Binding-site contacts:
Ligand atom O4 contacts residue PHE65 of chain 1.L at 3.3 Å.
Ligand atom O7 contacts residue ASN254 of chain 1.E at 4.0 Å.
Ligand atom C1 contacts residue ASN254 of chain 1.E at 1.5 Å.
Ligand atom C3 contacts residue PHE65 of chain 1.L at 4.1 Å (hydrophobic).
Ligand atom C8 contacts residue TYR69 of chain 1.L at 4.1 Å (hydrophobic).
Ligand atom O6 contacts residue GLN64 of chain 1.L at 3.0 Å (h-bond).
Ligand atom C2 contacts residue TYR28 of chain 1.L at 3.6 Å (hydrophobic).
Ligand atom C7 contacts residue TYR28 of chain 1.L at 3.6 Å (hydrophobic).
Ligand atom O6 contacts residue HIS30 of chain 1.L at 2.9 Å (h-bond).
Ligand atom C5 contacts residue ASN254 of chain 1.E at 3.8 Å.
Ligand atom O3 contacts residue TYR28 of chain 1.L at 4.1 Å.
Ligand atom O6 contacts residue GLY66 of chain 1.L at 4.0 Å.
Ligand atom C6 contacts residue HIS30 of chain 1.L at 4.0 Å.
Ligand atom N2 contacts residue ASN254 of chain 1.E at 3.0 Å (h-bond).
Ligand atom C6 contacts residue GLY107 of chain 1.K at 3.6 Å.
Ligand atom C5 contacts residue GLY29 of chain 1.L at 4.2 Å.
Ligand atom C8 contacts residue GLN64 of chain 1.L at 3.3 Å.
Ligand atom N2 contacts residue TYR28 of chain 1.L at 2.9 Å (h-bond).
Ligand atom C3 contacts residue GLY66 of chain 1.L at 4.0 Å.
Ligand atom O7 contacts residue GLN64 of chain 1.L at 3.4 Å (h-bond).
Ligand atom C4 contacts residue GLN64 of chain 1.L at 3.8 Å.
Ligand atom C8 contacts residue HIS30 of chain 1.L at 3.3 Å.
Ligand atom O5 contacts residue GLY107 of chain 1.K at 3.4 Å.
Ligand atom O4 contacts residue TYR28 of chain 1.L at 4.0 Å.
Ligand atom O4 contacts residue GLN64 of chain 1.L at 3.0 Å (h-bond).
Ligand atom C3 contacts residue ASN254 of chain 1.E at 3.9 Å.
Ligand atom O5 contacts residue ASN254 of chain 1.E at 2.4 Å (h-bond).
Ligand atom O3 contacts residue GLN64 of chain 1.L at 3.0 Å (h-bond).
Ligand atom C8 contacts residue TYR28 of chain 1.L at 3.3 Å (hydrophobic).
Ligand atom C2 contacts residue ASN254 of chain 1.E at 2.5 Å.
Ligand atom C8 contacts residue ASN254 of chain 1.E at 4.0 Å.
Ligand atom O6 contacts residue GLY29 of chain 1.L at 3.5 Å.
Ligand atom C5 contacts residue GLN64 of chain 1.L at 3.6 Å.
Ligand atom C7 contacts residue GLN64 of chain 1.L at 3.4 Å.
Ligand atom C6 contacts residue GLN64 of chain 1.L at 3.7 Å.
Ligand atom C8 contacts residue PHE255 of chain 1.E at 3.6 Å (hydrophobic).
Ligand atom N2 contacts residue GLN64 of chain 1.L at 3.6 Å.
Ligand atom O6 contacts residue GLY107 of chain 1.K at 2.8 Å (h-bond).
Ligand atom C6 contacts residue GLY29 of chain 1.L at 4.1 Å.
Ligand atom C7 contacts residue ASN254 of chain 1.E at 3.7 Å.

Sequence of chain 1.E:
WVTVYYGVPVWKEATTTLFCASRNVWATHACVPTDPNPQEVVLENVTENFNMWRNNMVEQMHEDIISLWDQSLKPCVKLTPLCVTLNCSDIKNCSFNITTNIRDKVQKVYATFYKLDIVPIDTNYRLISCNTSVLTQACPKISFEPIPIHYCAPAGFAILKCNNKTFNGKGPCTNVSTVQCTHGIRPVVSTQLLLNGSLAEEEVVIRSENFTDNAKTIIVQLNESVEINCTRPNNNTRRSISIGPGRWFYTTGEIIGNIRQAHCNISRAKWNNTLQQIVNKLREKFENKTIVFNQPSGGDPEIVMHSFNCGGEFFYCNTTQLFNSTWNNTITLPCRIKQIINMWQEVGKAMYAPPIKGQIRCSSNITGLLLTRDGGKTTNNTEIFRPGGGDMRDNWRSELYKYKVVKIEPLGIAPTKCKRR

A protein and the small-molecule ligand that binds it are described below.
Small molecule (SMILES): CC(=O)N[C@H]1[C@H](O[C@H]2[C@H](O)[C@@H](NC(C)=O)CO[C@@H]2CO)O[C@H](CO)[C@@H](O[C@@H]2O[C@H](CO[C@H]3O[C@H](CO)[C@@H](O)[C@H](O)[C@@H]3O)[C@@H](O)[C@H](O[C@H]3O[C@H](CO)[C@@H](O)[C@H](O)[C@@H]3O)[C@@H]2O)[C@@H]1O

Sequence of chain 1.L:
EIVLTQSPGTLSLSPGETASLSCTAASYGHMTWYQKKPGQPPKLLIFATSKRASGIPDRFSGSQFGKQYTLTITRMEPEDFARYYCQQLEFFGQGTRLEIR

Sequence of chain 1.K:
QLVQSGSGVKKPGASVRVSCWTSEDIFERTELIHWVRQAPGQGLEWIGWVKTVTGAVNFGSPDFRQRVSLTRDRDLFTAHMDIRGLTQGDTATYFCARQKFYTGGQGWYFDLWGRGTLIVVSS